Binding-site contacts:
Ligand atom C6 contacts residue ASN71 of chain 1.A at 2.8 Å.
Ligand atom C4 contacts residue ASN70 of chain 1.A at 4.2 Å.
Ligand atom C5 contacts residue ASN71 of chain 1.A at 3.4 Å.
Ligand atom N2 contacts residue LEU361 of chain 1.A at 4.3 Å.
Ligand atom C1 contacts residue ASN70 of chain 1.A at 1.4 Å.
Ligand atom C8 contacts residue LEU361 of chain 1.A at 3.8 Å (hydrophobic).
Ligand atom O5 contacts residue ASN71 of chain 1.A at 3.0 Å (h-bond).
Ligand atom C3 contacts residue ASN70 of chain 1.A at 3.8 Å.
Ligand atom C7 contacts residue ASN70 of chain 1.A at 3.6 Å.
Ligand atom O7 contacts residue ASN70 of chain 1.A at 3.9 Å.
Ligand atom C5 contacts residue ASN70 of chain 1.A at 3.6 Å.
Ligand atom O6 contacts residue ASN71 of chain 1.A at 3.2 Å (h-bond).
Ligand atom N2 contacts residue ASN70 of chain 1.A at 2.9 Å (h-bond).
Ligand atom C1 contacts residue ASN71 of chain 1.A at 4.0 Å.
Ligand atom C2 contacts residue ASN70 of chain 1.A at 2.4 Å.
Ligand atom O5 contacts residue ASN70 of chain 1.A at 2.4 Å (h-bond).

This protein binds this small molecule.
Small molecule (SMILES): CC(=O)N[C@@H]1[C@@H](O)[C@H](O)[C@@H](CO)O[C@H]1O

Sequence of chain 1.A:
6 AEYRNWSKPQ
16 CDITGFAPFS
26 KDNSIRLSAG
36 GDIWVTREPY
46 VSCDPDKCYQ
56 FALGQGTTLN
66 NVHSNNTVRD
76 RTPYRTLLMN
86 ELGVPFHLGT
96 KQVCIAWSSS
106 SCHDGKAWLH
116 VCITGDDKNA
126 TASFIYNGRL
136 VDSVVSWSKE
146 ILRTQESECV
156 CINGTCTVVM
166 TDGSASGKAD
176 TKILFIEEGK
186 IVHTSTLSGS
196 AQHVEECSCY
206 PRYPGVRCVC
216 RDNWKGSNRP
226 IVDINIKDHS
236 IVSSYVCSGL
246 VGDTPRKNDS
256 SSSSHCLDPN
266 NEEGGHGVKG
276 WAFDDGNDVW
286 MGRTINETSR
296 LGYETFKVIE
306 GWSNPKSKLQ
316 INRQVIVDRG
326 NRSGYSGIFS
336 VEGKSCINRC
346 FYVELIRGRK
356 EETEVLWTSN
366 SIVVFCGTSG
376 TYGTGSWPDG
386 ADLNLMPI